The small molecule below binds the protein below.
Small molecule (SMILES): N[C@@H](Cc1c[nH]c2ccccc12)C(=O)O

Binding-site contacts:
Ligand atom OXT contacts residue HIS49 of chain 1.V at 3.9 Å.
Ligand atom NE1 contacts residue GLN45 of chain 1.V at 2.9 Å (h-bond).
Ligand atom CD1 contacts residue ALA52 of chain 1.L at 4.0 Å (hydrophobic).
Ligand atom CG contacts residue SER51 of chain 1.L at 3.6 Å.
Ligand atom N contacts residue GLY25 of chain 1.L at 2.9 Å (h-bond).
Ligand atom O contacts residue GLY25 of chain 1.L at 3.0 Å (h-bond).
Ligand atom N contacts residue THR28 of chain 1.L at 2.8 Å (h-bond).
Ligand atom CZ3 contacts residue GLY21 of chain 1.V at 3.9 Å.
Ligand atom CD1 contacts residue SER51 of chain 1.L at 3.1 Å.
Ligand atom C contacts residue THR47 of chain 1.V at 3.5 Å.
Ligand atom OXT contacts residue THR47 of chain 1.V at 2.6 Å (h-bond).
Ligand atom CZ2 contacts residue THR50 of chain 1.V at 4.0 Å.
Ligand atom N contacts residue ARG24 of chain 1.L at 4.1 Å.
Ligand atom CE3 contacts residue HIS32 of chain 1.V at 3.9 Å.
Ligand atom CA contacts residue THR23 of chain 1.L at 3.9 Å.
Ligand atom CA contacts residue SER51 of chain 1.L at 4.1 Å.
Ligand atom N contacts residue THR23 of chain 1.L at 3.0 Å (h-bond).
Ligand atom CZ3 contacts residue HIS32 of chain 1.V at 4.0 Å.
Ligand atom CE2 contacts residue ALA44 of chain 1.V at 4.0 Å (hydrophobic).
Ligand atom CD1 contacts residue GLN45 of chain 1.V at 3.7 Å.
Ligand atom CZ2 contacts residue ALA44 of chain 1.V at 3.9 Å (hydrophobic).
Ligand atom CE2 contacts residue GLN45 of chain 1.V at 3.9 Å.
Ligand atom CD1 contacts residue THR47 of chain 1.V at 3.8 Å.
Ligand atom NE1 contacts residue ALA44 of chain 1.V at 3.7 Å.
Ligand atom CA contacts residue GLY25 of chain 1.L at 3.7 Å.
Ligand atom O contacts residue ARG24 of chain 1.L at 3.7 Å.
Ligand atom C contacts residue GLY25 of chain 1.L at 3.6 Å.
Ligand atom N contacts residue ASP27 of chain 1.L at 3.0 Å (salt-bridge).
Ligand atom O contacts residue THR47 of chain 1.V at 3.5 Å (h-bond).
Ligand atom CB contacts residue SER51 of chain 1.L at 3.5 Å.
Ligand atom C contacts residue SER51 of chain 1.L at 3.7 Å.
Ligand atom OXT contacts residue THR50 of chain 1.V at 3.1 Å (h-bond).
Ligand atom CZ2 contacts residue ILE53 of chain 1.V at 3.8 Å (hydrophobic).
Ligand atom CB contacts residue THR23 of chain 1.L at 3.8 Å.
Ligand atom CA contacts residue HIS31 of chain 1.V at 3.9 Å.
Ligand atom O contacts residue SER51 of chain 1.L at 3.1 Å (h-bond).
Ligand atom OXT contacts residue HIS31 of chain 1.V at 3.7 Å.
Ligand atom CB contacts residue THR28 of chain 1.L at 3.4 Å.
Ligand atom CA contacts residue THR28 of chain 1.L at 3.0 Å.
Ligand atom CH2 contacts residue GLY21 of chain 1.V at 3.7 Å.

Sequence of chain 1.L:
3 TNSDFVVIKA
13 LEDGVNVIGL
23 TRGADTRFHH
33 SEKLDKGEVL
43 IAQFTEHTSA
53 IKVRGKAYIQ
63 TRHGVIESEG

Sequence of chain 1.V:
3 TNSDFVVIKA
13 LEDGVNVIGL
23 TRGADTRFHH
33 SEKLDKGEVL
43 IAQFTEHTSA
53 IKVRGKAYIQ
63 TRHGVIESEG